Sequence of chain 57.C:
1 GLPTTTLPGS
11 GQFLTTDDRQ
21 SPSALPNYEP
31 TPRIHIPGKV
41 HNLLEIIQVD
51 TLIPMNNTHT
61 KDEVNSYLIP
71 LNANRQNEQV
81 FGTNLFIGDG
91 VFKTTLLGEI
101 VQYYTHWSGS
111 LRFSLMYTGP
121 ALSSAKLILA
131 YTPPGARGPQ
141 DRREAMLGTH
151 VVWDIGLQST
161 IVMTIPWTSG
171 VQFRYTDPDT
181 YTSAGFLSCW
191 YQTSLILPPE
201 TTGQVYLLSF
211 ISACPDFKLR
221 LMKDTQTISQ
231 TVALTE

Sequence of chain 58.C:
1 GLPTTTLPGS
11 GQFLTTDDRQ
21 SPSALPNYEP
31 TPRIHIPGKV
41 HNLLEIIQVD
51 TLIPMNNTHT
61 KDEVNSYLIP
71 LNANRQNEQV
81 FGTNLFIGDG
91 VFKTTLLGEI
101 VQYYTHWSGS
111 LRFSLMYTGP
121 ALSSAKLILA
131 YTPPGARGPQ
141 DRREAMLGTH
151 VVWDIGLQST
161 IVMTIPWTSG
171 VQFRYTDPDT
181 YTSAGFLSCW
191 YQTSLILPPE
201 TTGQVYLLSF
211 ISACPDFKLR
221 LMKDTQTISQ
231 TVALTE

This protein binds this small molecule.
Small molecule (SMILES): Cc1cc(CCCOc2c(C)cc(-c3noc(C(F)(F)F)n3)cc2C)on1

Binding-site contacts:
Ligand atom N3A contacts residue TYR152 of chain 57.A at 3.5 Å.
Ligand atom N1A contacts residue ALA24 of chain 57.C at 3.3 Å.
Ligand atom N1A contacts residue PRO174 of chain 57.A at 3.5 Å.
Ligand atom F1 contacts residue MET224 of chain 57.A at 3.7 Å.
Ligand atom C3B contacts residue MET224 of chain 57.A at 3.6 Å (hydrophobic).
Ligand atom C1C contacts residue TYR128 of chain 57.A at 3.3 Å (hydrophobic).
Ligand atom F2 contacts residue PHE186 of chain 57.A at 3.1 Å.
Ligand atom C2A contacts residue PHE186 of chain 57.A at 3.3 Å (hydrophobic).
Ligand atom F3 contacts residue TYR152 of chain 57.A at 3.6 Å.
Ligand atom CM6 contacts residue TYR152 of chain 57.A at 3.4 Å (hydrophobic).
Ligand atom CM4 contacts residue PHE186 of chain 57.A at 3.5 Å (hydrophobic).
Ligand atom F2 contacts residue VAL176 of chain 57.A at 2.7 Å.
Ligand atom C4B contacts residue TYR152 of chain 57.A at 3.6 Å (hydrophobic).
Ligand atom C5B contacts residue TYR152 of chain 57.A at 3.4 Å (hydrophobic).
Ligand atom CM4 contacts residue VAL176 of chain 57.A at 3.7 Å (hydrophobic).
Ligand atom N3A contacts residue PHE186 of chain 57.A at 3.1 Å.
Ligand atom CM4 contacts residue ALA150 of chain 57.A at 3.7 Å (hydrophobic).
Ligand atom C3A contacts residue PHE186 of chain 57.A at 3.1 Å (hydrophobic).
Ligand atom CM2 contacts residue TYR128 of chain 57.A at 3.4 Å (hydrophobic).
Ligand atom CM2 contacts residue MET224 of chain 57.A at 3.5 Å (hydrophobic).
Ligand atom O1A contacts residue PHE186 of chain 57.A at 3.4 Å.
Ligand atom C2C contacts residue TYR128 of chain 57.A at 3.2 Å (hydrophobic).
Ligand atom C6B contacts residue TYR152 of chain 57.A at 3.6 Å (hydrophobic).
Ligand atom O1 contacts residue MET221 of chain 57.A at 3.7 Å.
Ligand atom N1A contacts residue PHE186 of chain 57.A at 3.5 Å.
Ligand atom C4 contacts residue LEU106 of chain 57.A at 3.3 Å (hydrophobic).
Ligand atom C1C contacts residue TYR197 of chain 57.A at 3.7 Å (hydrophobic).
Ligand atom C3 contacts residue LEU106 of chain 57.A at 3.4 Å (hydrophobic).
Ligand atom F1 contacts residue PHE186 of chain 57.A at 3.3 Å.
Ligand atom CM3 contacts residue ASN219 of chain 57.A at 3.5 Å.
Ligand atom O1A contacts residue PRO174 of chain 57.A at 3.4 Å.
Ligand atom F3 contacts residue SER175 of chain 57.A at 2.8 Å.
Ligand atom O1A contacts residue ALA24 of chain 57.C at 3.4 Å.
Ligand atom C4 contacts residue TYR197 of chain 57.A at 3.7 Å (hydrophobic).
Ligand atom C3C contacts residue TYR128 of chain 57.A at 3.1 Å (hydrophobic).
Ligand atom F3 contacts residue ALA150 of chain 57.A at 3.0 Å.
Ligand atom F3 contacts residue VAL176 of chain 57.A at 3.6 Å.
Ligand atom C2A contacts residue TYR152 of chain 57.A at 3.5 Å (hydrophobic).
Ligand atom F3 contacts residue PRO174 of chain 57.A at 3.1 Å.
Ligand atom CM6 contacts residue VAL191 of chain 57.A at 3.7 Å (hydrophobic).

Sequence of chain 57.A:
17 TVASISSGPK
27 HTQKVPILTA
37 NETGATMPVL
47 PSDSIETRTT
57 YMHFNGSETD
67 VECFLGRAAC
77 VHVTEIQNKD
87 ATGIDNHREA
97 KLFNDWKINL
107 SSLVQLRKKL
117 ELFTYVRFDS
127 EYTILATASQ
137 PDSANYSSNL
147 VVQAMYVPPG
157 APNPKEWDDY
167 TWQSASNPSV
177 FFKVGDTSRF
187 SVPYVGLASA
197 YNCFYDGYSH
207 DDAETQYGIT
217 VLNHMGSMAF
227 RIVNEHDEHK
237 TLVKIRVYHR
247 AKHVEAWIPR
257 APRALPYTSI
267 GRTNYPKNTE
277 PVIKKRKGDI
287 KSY